Binding-site contacts:
Ligand atom C7' contacts residue HIS211 of chain 1.M at 3.5 Å.
Ligand atom C5C contacts residue ARG40 of chain 1.M at 3.3 Å.
Ligand atom C6' contacts residue ARG184 of chain 1.M at 3.7 Å.
Ligand atom N2' contacts residue NAI1 of chain 1.OA at 2.7 Å (h-bond).
Ligand atom O'P contacts residue ARG184 of chain 1.M at 2.7 Å (salt-bridge).
Ligand atom C4' contacts residue ASN207 of chain 1.M at 3.3 Å.
Ligand atom C6 contacts residue ARG184 of chain 1.M at 3.5 Å.
Ligand atom N1 contacts residue THR183 of chain 1.M at 3.4 Å (h-bond).
Ligand atom C5 contacts residue ASN267 of chain 1.M at 3.2 Å.
Ligand atom C4 contacts residue ASN267 of chain 1.M at 3.3 Å.
Ligand atom O'P contacts residue TYR188 of chain 1.M at 2.9 Å (h-bond).
Ligand atom C7' contacts residue NAI1 of chain 1.OA at 3.5 Å.
Ligand atom O3' contacts residue LYS123 of chain 1.M at 2.6 Å (salt-bridge).
Ligand atom O5' contacts residue ARG184 of chain 1.M at 3.0 Å (salt-bridge).
Ligand atom O4 contacts residue GLN266 of chain 1.M at 3.1 Å.
Ligand atom O4' contacts residue NAI1 of chain 1.OA at 3.5 Å.
Ligand atom O'P contacts residue GLN208 of chain 1.M at 3.1 Å (h-bond).
Ligand atom O2A contacts residue ARG40 of chain 1.M at 2.9 Å (salt-bridge).
Ligand atom O4' contacts residue ASN207 of chain 1.M at 2.7 Å (h-bond).
Ligand atom O4C contacts residue ARG184 of chain 1.M at 3.3 Å (salt-bridge).
Ligand atom O'Q contacts residue TYR188 of chain 1.M at 2.6 Å (h-bond).
Ligand atom O3' contacts residue NAI1 of chain 1.OA at 3.4 Å (h-bond).
Ligand atom N3 contacts residue THR183 of chain 1.M at 3.6 Å (h-bond).
Ligand atom N2' contacts residue HIS211 of chain 1.M at 3.3 Å (h-bond).
Ligand atom O3B contacts residue NAI1 of chain 1.OA at 3.6 Å.
Ligand atom O3' contacts residue HIS211 of chain 1.M at 2.6 Å (h-bond).
Ligand atom C2' contacts residue NAI1 of chain 1.OA at 3.7 Å.
Ligand atom C3' contacts residue NAI1 of chain 1.OA at 3.3 Å.
Ligand atom O4' contacts residue LYS123 of chain 1.M at 3.3 Å (salt-bridge).
Ligand atom O4 contacts residue ASN267 of chain 1.M at 2.9 Å (h-bond).
Ligand atom O2 contacts residue THR183 of chain 1.M at 3.4 Å (h-bond).
Ligand atom O2 contacts residue PRO185 of chain 1.M at 3.4 Å.
Ligand atom O7' contacts residue HIS211 of chain 1.M at 3.7 Å.
Ligand atom O2B contacts residue ARG40 of chain 1.M at 2.9 Å (salt-bridge).
Ligand atom C2 contacts residue THR183 of chain 1.M at 3.2 Å.
Ligand atom C6' contacts residue TYR188 of chain 1.M at 3.2 Å (hydrophobic).
Ligand atom O7' contacts residue TRP182 of chain 1.M at 3.3 Å.
Ligand atom C8' contacts residue GLN151 of chain 1.M at 3.6 Å.
Ligand atom C8' contacts residue NAI1 of chain 1.OA at 3.7 Å.
Ligand atom O3C contacts residue ARG40 of chain 1.M at 3.5 Å (salt-bridge).

The small molecule below binds the protein below.
Small molecule (SMILES): CC(=O)N[C@H]1[C@@H](O[P](=O)(O)O[P](=O)(O)OC[C@H]2O[C@@H](n3ccc(=O)[nH]c3=O)[C@H](O)[C@@H]2O)O[C@H](C(=O)O)[C@@H](O)[C@@H]1O

Sequence of chain 1.M:
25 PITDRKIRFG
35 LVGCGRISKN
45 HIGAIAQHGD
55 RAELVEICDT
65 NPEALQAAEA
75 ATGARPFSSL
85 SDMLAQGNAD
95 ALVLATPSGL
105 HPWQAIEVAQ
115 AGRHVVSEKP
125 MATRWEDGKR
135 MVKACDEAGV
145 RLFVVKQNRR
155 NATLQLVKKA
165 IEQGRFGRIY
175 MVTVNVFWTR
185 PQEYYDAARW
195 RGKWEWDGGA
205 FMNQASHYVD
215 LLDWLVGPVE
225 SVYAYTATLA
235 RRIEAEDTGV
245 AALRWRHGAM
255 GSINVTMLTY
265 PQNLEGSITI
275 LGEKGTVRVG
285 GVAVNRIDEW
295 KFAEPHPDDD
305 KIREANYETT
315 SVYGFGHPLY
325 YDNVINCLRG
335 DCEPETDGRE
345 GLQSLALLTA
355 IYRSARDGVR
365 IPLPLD